Sequence of chain 2.C:
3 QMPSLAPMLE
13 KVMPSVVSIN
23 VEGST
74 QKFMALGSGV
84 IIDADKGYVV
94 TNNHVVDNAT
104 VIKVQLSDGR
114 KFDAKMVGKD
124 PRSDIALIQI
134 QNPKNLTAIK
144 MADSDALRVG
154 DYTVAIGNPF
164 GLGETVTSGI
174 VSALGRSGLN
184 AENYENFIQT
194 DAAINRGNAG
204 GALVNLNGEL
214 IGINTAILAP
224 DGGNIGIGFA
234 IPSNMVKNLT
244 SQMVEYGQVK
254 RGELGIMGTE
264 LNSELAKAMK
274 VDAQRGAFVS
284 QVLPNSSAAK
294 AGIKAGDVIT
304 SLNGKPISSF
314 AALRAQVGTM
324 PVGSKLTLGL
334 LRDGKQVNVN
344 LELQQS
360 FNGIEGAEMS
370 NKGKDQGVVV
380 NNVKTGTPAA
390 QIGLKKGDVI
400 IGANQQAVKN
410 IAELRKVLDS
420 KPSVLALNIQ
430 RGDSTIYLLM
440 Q

A small-molecule ligand and the protein it binds are described below.
Small molecule (SMILES): CC[C@H](C)[C@@H](C=O)NC(=O)[C@H](C)NC(=O)[C@H](C)NC(=O)[C@H](Cc1ccc(O)cc1)NC(=O)[C@H](C)N

Binding-site contacts:
Ligand atom O contacts residue LEU221 of chain 2.C at 3.2 Å.
Ligand atom CE1 contacts residue LEU182 of chain 2.C at 3.5 Å (hydrophobic).
Ligand atom CD1 contacts residue ALA219 of chain 2.C at 3.7 Å (hydrophobic).
Ligand atom CG1 contacts residue THR218 of chain 2.C at 3.1 Å.
Ligand atom CG1 contacts residue ALA219 of chain 2.C at 3.9 Å (hydrophobic).
Ligand atom O contacts residue GLY200 of chain 2.C at 3.7 Å.
Ligand atom N contacts residue ILE220 of chain 2.C at 3.4 Å (h-bond).
Ligand atom CA contacts residue ALA219 of chain 2.C at 3.9 Å (hydrophobic).
Ligand atom CD1 contacts residue ASN198 of chain 2.C at 4.1 Å.
Ligand atom O contacts residue HIS97 of chain 2.C at 4.0 Å.
Ligand atom C contacts residue HIS97 of chain 2.C at 3.3 Å.
Ligand atom O contacts residue ALA202 of chain 2.C at 3.7 Å.
Ligand atom CE2 contacts residue ASN183 of chain 2.C at 3.6 Å.
Ligand atom C contacts residue ALA202 of chain 2.C at 3.4 Å (hydrophobic).
Ligand atom CD2 contacts residue LEU182 of chain 2.C at 3.9 Å (hydrophobic).
Ligand atom CD1 contacts residue LEU182 of chain 2.C at 3.8 Å (hydrophobic).
Ligand atom CD1 contacts residue ILE220 of chain 2.C at 4.1 Å (hydrophobic).
Ligand atom CG2 contacts residue ILE220 of chain 2.C at 3.8 Å (hydrophobic).
Ligand atom CZ contacts residue LEU182 of chain 2.C at 3.9 Å (hydrophobic).
Ligand atom N contacts residue THR218 of chain 2.C at 4.0 Å.
Ligand atom O contacts residue ARG199 of chain 2.C at 4.1 Å.
Ligand atom O contacts residue ILE220 of chain 2.C at 2.9 Å (h-bond).
Ligand atom O contacts residue HIS97 of chain 2.C at 3.3 Å (h-bond).
Ligand atom CB contacts residue ASN198 of chain 2.C at 3.6 Å.
Ligand atom CB contacts residue ARG199 of chain 2.C at 3.8 Å.
Ligand atom C contacts residue ILE220 of chain 2.C at 3.7 Å (hydrophobic).
Ligand atom CG2 contacts residue ARG199 of chain 2.C at 3.5 Å.
Ligand atom OH contacts residue GLU188 of chain 2.C at 4.1 Å.
Ligand atom CB contacts residue ILE220 of chain 2.C at 3.9 Å (hydrophobic).
Ligand atom CA contacts residue ILE220 of chain 2.C at 3.8 Å (hydrophobic).
Ligand atom O contacts residue ALA219 of chain 2.C at 3.2 Å.
Ligand atom CG1 contacts residue ALA202 of chain 2.C at 3.6 Å (hydrophobic).
Ligand atom CD1 contacts residue ILE197 of chain 2.C at 3.4 Å (hydrophobic).
Ligand atom OH contacts residue ASN183 of chain 2.C at 3.8 Å.
Ligand atom CE2 contacts residue LEU182 of chain 2.C at 3.9 Å (hydrophobic).
Ligand atom CG2 contacts residue ASN198 of chain 2.C at 3.4 Å.
Ligand atom CB contacts residue ALA202 of chain 2.C at 4.1 Å (hydrophobic).
Ligand atom CD1 contacts residue THR218 of chain 2.C at 3.6 Å.
Ligand atom C contacts residue HIS97 of chain 2.C at 3.8 Å.
Ligand atom CD1 contacts residue ALA202 of chain 2.C at 3.9 Å (hydrophobic).